Binding-site contacts:
Ligand atom N2 contacts residue ASN618 of chain 1.A at 2.9 Å (h-bond).
Ligand atom C3 contacts residue ASN618 of chain 1.A at 3.8 Å.
Ligand atom O7 contacts residue ASN618 of chain 1.A at 3.4 Å (h-bond).
Ligand atom C7 contacts residue ASN618 of chain 1.A at 3.4 Å.
Ligand atom O7 contacts residue VAL589 of chain 1.A at 3.8 Å.
Ligand atom C8 contacts residue ASN618 of chain 1.A at 4.5 Å.
Ligand atom C2 contacts residue ASN618 of chain 1.A at 2.5 Å.
Ligand atom C2 contacts residue LYS586 of chain 1.A at 4.5 Å.
Ligand atom C7 contacts residue VAL589 of chain 1.A at 4.3 Å (hydrophobic).
Ligand atom C1 contacts residue ASN618 of chain 1.A at 1.4 Å.
Ligand atom O5 contacts residue ASN618 of chain 1.A at 2.3 Å (h-bond).
Ligand atom C7 contacts residue SER587 of chain 1.A at 4.4 Å.
Ligand atom C1 contacts residue LYS586 of chain 1.A at 3.4 Å.
Ligand atom C1 contacts residue SER587 of chain 1.A at 4.2 Å.
Ligand atom N2 contacts residue LYS586 of chain 1.A at 4.4 Å.
Ligand atom C5 contacts residue ASN618 of chain 1.A at 3.6 Å.
Ligand atom C8 contacts residue SER587 of chain 1.A at 3.9 Å.
Ligand atom O5 contacts residue LYS586 of chain 1.A at 4.0 Å.
Ligand atom C8 contacts residue VAL589 of chain 1.A at 4.2 Å (hydrophobic).
Ligand atom C4 contacts residue ASN618 of chain 1.A at 4.2 Å.

Sequence of chain 1.A:
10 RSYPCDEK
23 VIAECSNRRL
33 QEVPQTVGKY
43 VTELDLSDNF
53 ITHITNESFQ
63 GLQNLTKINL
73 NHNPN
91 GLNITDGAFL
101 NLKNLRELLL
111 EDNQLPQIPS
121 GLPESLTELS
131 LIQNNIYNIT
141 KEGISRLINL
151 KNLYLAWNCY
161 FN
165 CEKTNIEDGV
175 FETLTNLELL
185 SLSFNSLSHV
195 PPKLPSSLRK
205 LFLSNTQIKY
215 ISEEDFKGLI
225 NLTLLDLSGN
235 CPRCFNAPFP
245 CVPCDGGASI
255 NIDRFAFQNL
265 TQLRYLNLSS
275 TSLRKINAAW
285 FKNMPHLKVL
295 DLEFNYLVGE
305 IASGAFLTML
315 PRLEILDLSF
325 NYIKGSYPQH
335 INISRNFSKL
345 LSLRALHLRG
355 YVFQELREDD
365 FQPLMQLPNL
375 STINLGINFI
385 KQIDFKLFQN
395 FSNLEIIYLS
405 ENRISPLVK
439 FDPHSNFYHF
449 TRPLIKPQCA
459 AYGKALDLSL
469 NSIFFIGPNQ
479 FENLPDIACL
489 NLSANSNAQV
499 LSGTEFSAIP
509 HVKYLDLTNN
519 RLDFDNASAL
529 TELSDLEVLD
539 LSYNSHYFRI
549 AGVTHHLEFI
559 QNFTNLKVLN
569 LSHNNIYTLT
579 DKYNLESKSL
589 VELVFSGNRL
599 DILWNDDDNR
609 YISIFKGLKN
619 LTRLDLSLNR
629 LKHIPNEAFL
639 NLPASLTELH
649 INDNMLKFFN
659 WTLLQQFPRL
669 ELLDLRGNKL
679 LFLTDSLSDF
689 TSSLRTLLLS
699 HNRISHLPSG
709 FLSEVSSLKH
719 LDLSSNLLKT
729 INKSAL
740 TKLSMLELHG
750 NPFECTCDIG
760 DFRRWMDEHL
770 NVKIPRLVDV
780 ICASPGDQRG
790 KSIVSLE

The small molecule below binds the protein below.
Small molecule (SMILES): CC(=O)N[C@@H]1[C@@H](O)[C@H](O)[C@@H](CO)O[C@H]1O